Sequence of chain 1.A:
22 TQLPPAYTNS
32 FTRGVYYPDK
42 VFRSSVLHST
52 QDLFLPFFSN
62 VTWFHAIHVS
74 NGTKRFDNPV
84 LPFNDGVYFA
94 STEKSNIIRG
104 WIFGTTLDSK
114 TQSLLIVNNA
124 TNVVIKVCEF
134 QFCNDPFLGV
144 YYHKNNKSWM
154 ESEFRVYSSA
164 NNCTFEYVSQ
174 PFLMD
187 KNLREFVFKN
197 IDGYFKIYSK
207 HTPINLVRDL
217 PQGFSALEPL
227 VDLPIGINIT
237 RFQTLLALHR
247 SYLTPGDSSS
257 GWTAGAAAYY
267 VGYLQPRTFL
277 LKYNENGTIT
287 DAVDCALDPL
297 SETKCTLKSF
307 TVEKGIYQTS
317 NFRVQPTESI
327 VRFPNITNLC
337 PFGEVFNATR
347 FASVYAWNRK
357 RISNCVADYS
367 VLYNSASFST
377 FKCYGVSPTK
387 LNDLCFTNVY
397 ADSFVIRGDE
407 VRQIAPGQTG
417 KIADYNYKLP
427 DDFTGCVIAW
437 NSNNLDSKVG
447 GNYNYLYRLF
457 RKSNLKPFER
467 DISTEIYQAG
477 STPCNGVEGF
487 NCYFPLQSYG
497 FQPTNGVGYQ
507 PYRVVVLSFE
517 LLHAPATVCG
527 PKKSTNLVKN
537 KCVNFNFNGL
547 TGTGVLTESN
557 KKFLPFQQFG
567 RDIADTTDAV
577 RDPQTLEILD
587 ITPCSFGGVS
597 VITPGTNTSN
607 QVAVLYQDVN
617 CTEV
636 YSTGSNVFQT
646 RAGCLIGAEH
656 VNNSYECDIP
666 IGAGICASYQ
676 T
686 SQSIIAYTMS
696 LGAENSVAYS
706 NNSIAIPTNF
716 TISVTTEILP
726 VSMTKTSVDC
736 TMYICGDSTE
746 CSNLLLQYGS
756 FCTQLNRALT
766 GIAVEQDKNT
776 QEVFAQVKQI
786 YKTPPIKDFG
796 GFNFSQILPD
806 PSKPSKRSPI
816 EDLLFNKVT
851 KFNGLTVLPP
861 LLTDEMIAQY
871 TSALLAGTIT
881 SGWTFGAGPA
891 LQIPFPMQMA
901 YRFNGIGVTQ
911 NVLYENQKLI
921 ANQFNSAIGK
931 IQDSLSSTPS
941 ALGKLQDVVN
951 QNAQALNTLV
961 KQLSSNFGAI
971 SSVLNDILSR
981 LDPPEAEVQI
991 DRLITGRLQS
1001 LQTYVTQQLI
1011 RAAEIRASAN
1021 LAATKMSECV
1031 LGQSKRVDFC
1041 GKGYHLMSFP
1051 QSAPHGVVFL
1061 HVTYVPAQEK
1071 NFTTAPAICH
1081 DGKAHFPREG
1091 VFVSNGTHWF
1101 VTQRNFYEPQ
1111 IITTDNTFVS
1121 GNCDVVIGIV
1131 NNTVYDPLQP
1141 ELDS

A protein and the small-molecule ligand that binds it are described below.
Small molecule (SMILES): CC(=O)N[C@@H]1[C@@H](O)[C@H](O)[C@@H](CO)O[C@H]1O

Binding-site contacts:
Ligand atom C5 contacts residue TYR28 of chain 1.A at 4.1 Å (hydrophobic).
Ligand atom C5 contacts residue ASN61 of chain 1.A at 3.7 Å.
Ligand atom O5 contacts residue TYR28 of chain 1.A at 3.5 Å.
Ligand atom C2 contacts residue ASN61 of chain 1.A at 2.5 Å.
Ligand atom C8 contacts residue ASN61 of chain 1.A at 4.4 Å.
Ligand atom C6 contacts residue THR29 of chain 1.A at 4.1 Å.
Ligand atom C6 contacts residue TYR28 of chain 1.A at 3.5 Å (hydrophobic).
Ligand atom C1 contacts residue TYR28 of chain 1.A at 4.4 Å (hydrophobic).
Ligand atom C4 contacts residue ASN61 of chain 1.A at 4.3 Å.
Ligand atom C3 contacts residue ASN61 of chain 1.A at 3.8 Å.
Ligand atom C7 contacts residue ASN61 of chain 1.A at 3.3 Å.
Ligand atom N2 contacts residue ASN61 of chain 1.A at 2.8 Å (h-bond).
Ligand atom O6 contacts residue THR29 of chain 1.A at 4.3 Å.
Ligand atom O5 contacts residue ASN61 of chain 1.A at 2.5 Å (h-bond).
Ligand atom O6 contacts residue TYR28 of chain 1.A at 4.3 Å.
Ligand atom O7 contacts residue ASN61 of chain 1.A at 3.5 Å (h-bond).
Ligand atom C1 contacts residue ASN61 of chain 1.A at 1.4 Å.